Binding-site contacts:
Ligand atom C26 contacts residue PHE91 of chain 1.A at 3.8 Å (hydrophobic).
Ligand atom N1 contacts residue THR152 of chain 1.A at 3.4 Å (h-bond).
Ligand atom C6 contacts residue ILE65 of chain 1.A at 3.6 Å (hydrophobic).
Ligand atom C11 contacts residue ALA34 of chain 1.A at 3.8 Å (hydrophobic).
Ligand atom C17 contacts residue PHE91 of chain 1.A at 3.2 Å (hydrophobic).
Ligand atom C16 contacts residue PRO66 of chain 1.A at 3.6 Å (hydrophobic).
Ligand atom N7 contacts residue THR152 of chain 1.A at 3.5 Å.
Ligand atom N1 contacts residue ILE65 of chain 1.A at 3.6 Å.
Ligand atom C12 contacts residue THR152 of chain 1.A at 3.8 Å.
Ligand atom C8 contacts residue ASP60 of chain 1.A at 3.4 Å.
Ligand atom O9 contacts residue ASN33 of chain 1.A at 3.6 Å.
Ligand atom C19 contacts residue ARG63 of chain 1.A at 3.5 Å.
Ligand atom C21 contacts residue PRO66 of chain 1.A at 3.7 Å (hydrophobic).
Ligand atom N20 contacts residue ARG63 of chain 1.A at 3.4 Å (salt-bridge).
Ligand atom C6 contacts residue ASP60 of chain 1.A at 3.7 Å.
Ligand atom C3 contacts residue ILE65 of chain 1.A at 3.3 Å (hydrophobic).
Ligand atom O9 contacts residue ILE65 of chain 1.A at 3.8 Å.
Ligand atom S15 contacts residue GLY64 of chain 1.A at 3.7 Å.
Ligand atom C2 contacts residue ILE65 of chain 1.A at 3.4 Å (hydrophobic).
Ligand atom C23 contacts residue ASN33 of chain 1.A at 3.4 Å.
Ligand atom C4 contacts residue ILE65 of chain 1.A at 3.3 Å (hydrophobic).
Ligand atom C10 contacts residue ALA34 of chain 1.A at 3.8 Å (hydrophobic).
Ligand atom N24 contacts residue ILE81 of chain 1.A at 3.5 Å.
Ligand atom C11 contacts residue VAL58 of chain 1.A at 3.6 Å (hydrophobic).
Ligand atom N24 contacts residue ASN33 of chain 1.A at 3.6 Å (h-bond).
Ligand atom S15 contacts residue GLU37 of chain 1.A at 3.4 Å (salt-bridge).
Ligand atom N5 contacts residue ILE65 of chain 1.A at 3.4 Å.
Ligand atom C12 contacts residue VAL58 of chain 1.A at 3.6 Å (hydrophobic).
Ligand atom C21 contacts residue ARG63 of chain 1.A at 3.6 Å.
Ligand atom S15 contacts residue ILE65 of chain 1.A at 3.5 Å (h-bond).
Ligand atom C8 contacts residue THR152 of chain 1.A at 3.7 Å.
Ligand atom N1 contacts residue ASP60 of chain 1.A at 3.8 Å.
Ligand atom N20 contacts residue ARG123 of chain 1.A at 3.3 Å (salt-bridge).
Ligand atom C2 contacts residue GLU37 of chain 1.A at 3.7 Å.
Ligand atom N7 contacts residue ASP60 of chain 1.A at 2.8 Å (salt-bridge).
Ligand atom C11 contacts residue VAL30 of chain 1.A at 3.3 Å (hydrophobic).
Ligand atom C18 contacts residue PHE91 of chain 1.A at 3.5 Å (hydrophobic).
Ligand atom C21 contacts residue ARG123 of chain 1.A at 3.9 Å.
Ligand atom N5 contacts residue ASN33 of chain 1.A at 3.5 Å.
Ligand atom C10 contacts residue ASP60 of chain 1.A at 3.0 Å.

Sequence of chain 1.A:
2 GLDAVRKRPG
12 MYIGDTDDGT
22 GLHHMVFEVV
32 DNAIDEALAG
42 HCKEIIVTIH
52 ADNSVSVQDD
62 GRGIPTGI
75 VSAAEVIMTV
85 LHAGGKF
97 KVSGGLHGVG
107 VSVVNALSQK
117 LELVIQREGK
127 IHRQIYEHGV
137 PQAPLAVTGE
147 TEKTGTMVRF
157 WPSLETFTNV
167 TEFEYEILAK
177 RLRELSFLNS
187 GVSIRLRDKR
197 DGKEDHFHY

A protein and the small-molecule ligand that binds it are described below.
Small molecule (SMILES): O=C(Nc1nc(-n2ccnc2)c2nc(-c3cccnc3)sc2n1)C1CC1